Sequence of chain 1.A:
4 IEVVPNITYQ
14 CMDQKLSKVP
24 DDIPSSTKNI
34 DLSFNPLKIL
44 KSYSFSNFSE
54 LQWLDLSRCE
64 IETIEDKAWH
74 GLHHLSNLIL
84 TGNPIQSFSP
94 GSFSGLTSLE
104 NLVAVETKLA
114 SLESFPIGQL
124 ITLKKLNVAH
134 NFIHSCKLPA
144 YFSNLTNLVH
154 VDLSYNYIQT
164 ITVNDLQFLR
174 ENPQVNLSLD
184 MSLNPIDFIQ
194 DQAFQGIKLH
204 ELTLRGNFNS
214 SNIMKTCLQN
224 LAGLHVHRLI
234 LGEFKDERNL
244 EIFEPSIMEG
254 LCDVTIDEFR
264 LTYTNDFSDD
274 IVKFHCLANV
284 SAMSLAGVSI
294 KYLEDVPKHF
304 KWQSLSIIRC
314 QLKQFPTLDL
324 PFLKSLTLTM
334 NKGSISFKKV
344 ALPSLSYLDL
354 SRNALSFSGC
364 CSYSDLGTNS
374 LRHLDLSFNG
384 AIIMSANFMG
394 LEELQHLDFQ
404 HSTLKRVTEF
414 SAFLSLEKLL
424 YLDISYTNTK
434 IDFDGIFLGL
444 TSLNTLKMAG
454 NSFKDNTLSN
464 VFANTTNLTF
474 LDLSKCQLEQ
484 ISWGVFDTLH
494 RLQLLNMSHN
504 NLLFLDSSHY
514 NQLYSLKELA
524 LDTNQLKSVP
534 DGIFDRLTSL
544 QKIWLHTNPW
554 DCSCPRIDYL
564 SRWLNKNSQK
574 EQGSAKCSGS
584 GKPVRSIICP

Binding-site contacts:
Ligand atom C1 contacts residue ASN282 of chain 1.A at 1.5 Å.
Ligand atom O7 contacts residue ASN282 of chain 1.A at 4.2 Å.
Ligand atom C2 contacts residue ASN282 of chain 1.A at 2.4 Å.
Ligand atom O5 contacts residue ASN282 of chain 1.A at 2.4 Å (h-bond).
Ligand atom N2 contacts residue ASN282 of chain 1.A at 2.8 Å (h-bond).
Ligand atom C3 contacts residue ASN282 of chain 1.A at 3.7 Å.
Ligand atom C5 contacts residue ASN282 of chain 1.A at 3.7 Å.
Ligand atom C8 contacts residue ASN282 of chain 1.A at 3.2 Å.
Ligand atom O7 contacts residue CYS279 of chain 1.A at 4.5 Å.
Ligand atom O7 contacts residue CYS255 of chain 1.A at 3.8 Å.
Ligand atom C7 contacts residue ASN282 of chain 1.A at 3.2 Å.
Ligand atom C4 contacts residue ASN282 of chain 1.A at 4.3 Å.

The small molecule below binds the protein below.
Small molecule (SMILES): CC(=O)N[C@@H]1[C@@H](O)[C@H](O)[C@@H](CO)O[C@H]1O